This small molecule binds to this protein.
Small molecule (SMILES): CC(=O)N[C@@H]1[C@@H](O)[C@H](O)[C@@H](CO)O[C@H]1O

Sequence of chain 1.C:
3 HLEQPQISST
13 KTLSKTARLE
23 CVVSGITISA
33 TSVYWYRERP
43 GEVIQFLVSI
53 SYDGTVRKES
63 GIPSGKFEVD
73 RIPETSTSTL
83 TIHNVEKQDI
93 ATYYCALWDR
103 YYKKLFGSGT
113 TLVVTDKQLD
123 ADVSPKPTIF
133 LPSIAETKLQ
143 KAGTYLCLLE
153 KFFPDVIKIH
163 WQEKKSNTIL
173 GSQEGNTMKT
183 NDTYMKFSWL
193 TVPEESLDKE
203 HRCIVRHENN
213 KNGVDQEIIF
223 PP

Binding-site contacts:
Ligand atom C6 contacts residue PRO129 of chain 1.C at 3.5 Å (hydrophobic).
Ligand atom C3 contacts residue ILE131 of chain 1.C at 4.2 Å (hydrophobic).
Ligand atom N2 contacts residue ASN134 of chain 1.D at 2.9 Å (h-bond).
Ligand atom C6 contacts residue ILE131 of chain 1.C at 4.3 Å (hydrophobic).
Ligand atom O5 contacts residue ASN134 of chain 1.D at 2.3 Å (h-bond).
Ligand atom C1 contacts residue ILE131 of chain 1.C at 3.8 Å (hydrophobic).
Ligand atom C8 contacts residue ASN134 of chain 1.D at 4.5 Å.
Ligand atom C5 contacts residue ILE131 of chain 1.C at 4.4 Å (hydrophobic).
Ligand atom C4 contacts residue ASN134 of chain 1.D at 4.2 Å.
Ligand atom O7 contacts residue LEU133 of chain 1.C at 3.4 Å.
Ligand atom O5 contacts residue ILE131 of chain 1.C at 3.6 Å.
Ligand atom C2 contacts residue ILE131 of chain 1.C at 3.8 Å (hydrophobic).
Ligand atom C6 contacts residue THR130 of chain 1.C at 3.9 Å.
Ligand atom O3 contacts residue ILE131 of chain 1.C at 4.0 Å.
Ligand atom C7 contacts residue ASN134 of chain 1.D at 3.3 Å.
Ligand atom C1 contacts residue ASN134 of chain 1.D at 1.4 Å.
Ligand atom O7 contacts residue ILE131 of chain 1.C at 3.1 Å (h-bond).
Ligand atom O7 contacts residue PHE132 of chain 1.C at 4.2 Å.
Ligand atom C7 contacts residue ILE131 of chain 1.C at 4.1 Å (hydrophobic).
Ligand atom C2 contacts residue ASN134 of chain 1.D at 2.5 Å.
Ligand atom O5 contacts residue THR130 of chain 1.C at 3.6 Å.
Ligand atom C4 contacts residue ILE131 of chain 1.C at 3.8 Å (hydrophobic).
Ligand atom C8 contacts residue LEU133 of chain 1.C at 4.1 Å (hydrophobic).
Ligand atom O6 contacts residue PRO129 of chain 1.C at 3.6 Å (h-bond).
Ligand atom O6 contacts residue THR130 of chain 1.C at 3.5 Å.
Ligand atom C3 contacts residue ASN134 of chain 1.D at 3.8 Å.
Ligand atom O6 contacts residue ASN134 of chain 1.D at 4.1 Å.
Ligand atom C7 contacts residue LEU133 of chain 1.C at 4.0 Å (hydrophobic).
Ligand atom C5 contacts residue ASN134 of chain 1.D at 3.6 Å.
Ligand atom N2 contacts residue ILE131 of chain 1.C at 4.4 Å.
Ligand atom O7 contacts residue ASN134 of chain 1.D at 3.2 Å (h-bond).

Sequence of chain 1.D:
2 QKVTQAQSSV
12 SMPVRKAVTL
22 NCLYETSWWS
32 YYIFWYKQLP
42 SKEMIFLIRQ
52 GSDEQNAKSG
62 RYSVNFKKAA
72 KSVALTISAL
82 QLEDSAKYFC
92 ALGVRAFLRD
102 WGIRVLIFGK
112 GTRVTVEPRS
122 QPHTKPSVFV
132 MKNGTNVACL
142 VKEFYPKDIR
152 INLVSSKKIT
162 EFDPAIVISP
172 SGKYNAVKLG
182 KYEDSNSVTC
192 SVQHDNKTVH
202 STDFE